Sequence of chain 1.A:
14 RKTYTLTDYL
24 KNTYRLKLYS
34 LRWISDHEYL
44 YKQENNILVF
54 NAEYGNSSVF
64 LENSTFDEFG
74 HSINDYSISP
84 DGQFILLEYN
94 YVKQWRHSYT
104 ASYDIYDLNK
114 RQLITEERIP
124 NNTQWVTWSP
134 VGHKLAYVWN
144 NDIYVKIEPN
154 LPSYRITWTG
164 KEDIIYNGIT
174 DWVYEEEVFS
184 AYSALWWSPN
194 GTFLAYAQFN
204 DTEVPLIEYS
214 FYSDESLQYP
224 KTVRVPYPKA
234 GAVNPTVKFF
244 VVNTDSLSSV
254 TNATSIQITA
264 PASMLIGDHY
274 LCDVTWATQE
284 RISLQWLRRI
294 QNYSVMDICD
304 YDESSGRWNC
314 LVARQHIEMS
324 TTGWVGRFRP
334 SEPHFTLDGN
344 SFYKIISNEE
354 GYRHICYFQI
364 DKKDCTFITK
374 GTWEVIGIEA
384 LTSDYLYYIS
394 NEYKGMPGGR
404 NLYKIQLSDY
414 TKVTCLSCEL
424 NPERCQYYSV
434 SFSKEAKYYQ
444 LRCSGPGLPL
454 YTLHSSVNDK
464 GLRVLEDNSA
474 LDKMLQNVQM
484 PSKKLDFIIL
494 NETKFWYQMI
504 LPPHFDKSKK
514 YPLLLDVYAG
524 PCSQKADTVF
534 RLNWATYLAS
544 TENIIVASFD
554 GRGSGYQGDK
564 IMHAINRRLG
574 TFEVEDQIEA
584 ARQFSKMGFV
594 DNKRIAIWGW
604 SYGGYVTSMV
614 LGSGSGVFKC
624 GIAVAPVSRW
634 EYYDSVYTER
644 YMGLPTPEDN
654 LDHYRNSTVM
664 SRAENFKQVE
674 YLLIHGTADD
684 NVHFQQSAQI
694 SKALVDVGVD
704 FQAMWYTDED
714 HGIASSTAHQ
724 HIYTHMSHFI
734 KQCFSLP

Binding-site contacts:
Ligand atom C2 contacts residue THR205 of chain 1.A at 4.4 Å.
Ligand atom N2 contacts residue GLU206 of chain 1.A at 4.4 Å.
Ligand atom C3 contacts residue ASN203 of chain 1.A at 3.8 Å.
Ligand atom C3 contacts residue THR205 of chain 1.A at 4.4 Å.
Ligand atom C8 contacts residue ASN203 of chain 1.A at 4.5 Å.
Ligand atom C6 contacts residue GLU206 of chain 1.A at 4.2 Å.
Ligand atom C1 contacts residue ASN203 of chain 1.A at 1.4 Å.
Ligand atom C8 contacts residue THR205 of chain 1.A at 3.8 Å.
Ligand atom C7 contacts residue GLU206 of chain 1.A at 4.3 Å.
Ligand atom C8 contacts residue GLU206 of chain 1.A at 3.2 Å.
Ligand atom C5 contacts residue THR205 of chain 1.A at 3.7 Å.
Ligand atom C8 contacts residue ILE168 of chain 1.A at 3.5 Å (hydrophobic).
Ligand atom C7 contacts residue THR205 of chain 1.A at 4.0 Å.
Ligand atom C7 contacts residue ASN203 of chain 1.A at 3.3 Å.
Ligand atom O7 contacts residue GLN201 of chain 1.A at 4.4 Å.
Ligand atom C7 contacts residue ILE168 of chain 1.A at 3.7 Å (hydrophobic).
Ligand atom C1 contacts residue THR205 of chain 1.A at 3.4 Å.
Ligand atom C4 contacts residue ASN203 of chain 1.A at 4.3 Å.
Ligand atom C5 contacts residue ASN203 of chain 1.A at 3.6 Å.
Ligand atom O7 contacts residue THR205 of chain 1.A at 3.8 Å.
Ligand atom O5 contacts residue ASN203 of chain 1.A at 2.4 Å (h-bond).
Ligand atom C2 contacts residue ASN203 of chain 1.A at 2.5 Å.
Ligand atom C8 contacts residue GLN201 of chain 1.A at 4.4 Å.
Ligand atom C1 contacts residue ILE168 of chain 1.A at 4.3 Å (hydrophobic).
Ligand atom N2 contacts residue ASN203 of chain 1.A at 2.8 Å (h-bond).
Ligand atom O6 contacts residue THR205 of chain 1.A at 4.0 Å.
Ligand atom C8 contacts residue THR162 of chain 1.A at 4.3 Å.
Ligand atom O5 contacts residue THR205 of chain 1.A at 3.7 Å.
Ligand atom O6 contacts residue GLU206 of chain 1.A at 3.0 Å (salt-bridge).
Ligand atom N2 contacts residue ILE168 of chain 1.A at 3.6 Å.
Ligand atom O7 contacts residue ASN203 of chain 1.A at 3.3 Å (h-bond).

The protein below binds the small molecule below.
Small molecule (SMILES): CC(=O)N[C@H]1[C@H](O[C@H]2[C@H](O)[C@@H](NC(C)=O)CO[C@@H]2CO)O[C@H](CO)[C@@H](O)[C@@H]1O